Sequence of chain 53.C:
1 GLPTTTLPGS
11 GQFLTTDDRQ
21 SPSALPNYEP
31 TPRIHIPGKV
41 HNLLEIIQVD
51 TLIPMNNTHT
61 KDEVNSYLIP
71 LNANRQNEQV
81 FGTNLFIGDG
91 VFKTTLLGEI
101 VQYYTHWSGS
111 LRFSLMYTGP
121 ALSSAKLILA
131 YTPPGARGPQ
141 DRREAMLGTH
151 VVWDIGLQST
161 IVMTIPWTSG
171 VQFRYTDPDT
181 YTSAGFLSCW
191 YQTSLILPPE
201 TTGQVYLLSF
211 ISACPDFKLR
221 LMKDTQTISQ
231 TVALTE

Sequence of chain 52.A:
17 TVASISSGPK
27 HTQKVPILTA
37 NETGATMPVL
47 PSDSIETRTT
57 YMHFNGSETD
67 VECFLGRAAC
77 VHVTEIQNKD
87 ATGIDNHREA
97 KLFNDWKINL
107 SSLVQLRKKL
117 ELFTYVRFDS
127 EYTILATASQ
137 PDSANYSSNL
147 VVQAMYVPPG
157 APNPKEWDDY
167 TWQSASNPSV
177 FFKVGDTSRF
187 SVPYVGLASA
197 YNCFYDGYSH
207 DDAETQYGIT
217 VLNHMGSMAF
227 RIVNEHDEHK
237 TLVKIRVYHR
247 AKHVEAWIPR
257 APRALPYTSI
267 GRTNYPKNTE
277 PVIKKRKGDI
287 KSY

The protein below binds the small molecule below.
Small molecule (SMILES): Cc1cc(CCCOc2c(C)cc(-c3noc(C(F)(F)F)n3)cc2C)on1

Sequence of chain 52.C:
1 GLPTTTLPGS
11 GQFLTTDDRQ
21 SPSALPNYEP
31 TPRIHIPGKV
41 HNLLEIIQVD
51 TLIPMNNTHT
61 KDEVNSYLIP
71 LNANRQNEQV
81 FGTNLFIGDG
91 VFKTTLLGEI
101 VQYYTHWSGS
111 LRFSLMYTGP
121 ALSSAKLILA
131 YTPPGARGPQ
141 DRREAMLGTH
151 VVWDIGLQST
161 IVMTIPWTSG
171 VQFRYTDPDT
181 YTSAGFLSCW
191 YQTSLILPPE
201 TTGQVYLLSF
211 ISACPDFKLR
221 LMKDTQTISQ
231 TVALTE

Binding-site contacts:
Ligand atom C3B contacts residue MET224 of chain 52.A at 3.6 Å (hydrophobic).
Ligand atom CM2 contacts residue MET224 of chain 52.A at 3.5 Å (hydrophobic).
Ligand atom F3 contacts residue TYR152 of chain 52.A at 3.6 Å.
Ligand atom CM2 contacts residue TYR128 of chain 52.A at 3.4 Å (hydrophobic).
Ligand atom C2C contacts residue TYR128 of chain 52.A at 3.2 Å (hydrophobic).
Ligand atom N1A contacts residue PHE186 of chain 52.A at 3.5 Å.
Ligand atom F2 contacts residue PHE186 of chain 52.A at 3.1 Å.
Ligand atom F3 contacts residue PRO174 of chain 52.A at 3.1 Å.
Ligand atom C4 contacts residue LEU106 of chain 52.A at 3.3 Å (hydrophobic).
Ligand atom N1A contacts residue PRO174 of chain 52.A at 3.5 Å.
Ligand atom C3C contacts residue TYR128 of chain 52.A at 3.1 Å (hydrophobic).
Ligand atom C5B contacts residue TYR152 of chain 52.A at 3.4 Å (hydrophobic).
Ligand atom F3 contacts residue VAL176 of chain 52.A at 3.6 Å.
Ligand atom CM3 contacts residue ASN219 of chain 52.A at 3.5 Å.
Ligand atom F1 contacts residue MET224 of chain 52.A at 3.7 Å.
Ligand atom C3A contacts residue PHE186 of chain 52.A at 3.1 Å (hydrophobic).
Ligand atom C2A contacts residue TYR152 of chain 52.A at 3.5 Å (hydrophobic).
Ligand atom CM4 contacts residue VAL176 of chain 52.A at 3.7 Å (hydrophobic).
Ligand atom CM6 contacts residue VAL191 of chain 52.A at 3.7 Å (hydrophobic).
Ligand atom C4B contacts residue TYR152 of chain 52.A at 3.6 Å (hydrophobic).
Ligand atom O1A contacts residue PHE186 of chain 52.A at 3.4 Å.
Ligand atom N1A contacts residue ALA24 of chain 52.C at 3.3 Å.
Ligand atom F3 contacts residue SER175 of chain 52.A at 2.8 Å.
Ligand atom F1 contacts residue PHE186 of chain 52.A at 3.3 Å.
Ligand atom N3A contacts residue PHE186 of chain 52.A at 3.1 Å.
Ligand atom CM4 contacts residue ALA150 of chain 52.A at 3.7 Å (hydrophobic).
Ligand atom CM6 contacts residue TYR152 of chain 52.A at 3.4 Å (hydrophobic).
Ligand atom C4 contacts residue TYR197 of chain 52.A at 3.7 Å (hydrophobic).
Ligand atom F2 contacts residue VAL176 of chain 52.A at 2.7 Å.
Ligand atom O1A contacts residue PRO174 of chain 52.A at 3.4 Å.
Ligand atom F3 contacts residue ALA150 of chain 52.A at 3.0 Å.
Ligand atom CM4 contacts residue PHE186 of chain 52.A at 3.5 Å (hydrophobic).
Ligand atom N3A contacts residue TYR152 of chain 52.A at 3.5 Å.
Ligand atom C1C contacts residue TYR197 of chain 52.A at 3.7 Å (hydrophobic).
Ligand atom O1A contacts residue ALA24 of chain 52.C at 3.4 Å.
Ligand atom C3 contacts residue LEU106 of chain 52.A at 3.4 Å (hydrophobic).
Ligand atom C1C contacts residue TYR128 of chain 52.A at 3.3 Å (hydrophobic).
Ligand atom C2A contacts residue PHE186 of chain 52.A at 3.3 Å (hydrophobic).
Ligand atom C6B contacts residue TYR152 of chain 52.A at 3.6 Å (hydrophobic).
Ligand atom O1 contacts residue MET221 of chain 52.A at 3.7 Å.